Sequence of chain 1.C:
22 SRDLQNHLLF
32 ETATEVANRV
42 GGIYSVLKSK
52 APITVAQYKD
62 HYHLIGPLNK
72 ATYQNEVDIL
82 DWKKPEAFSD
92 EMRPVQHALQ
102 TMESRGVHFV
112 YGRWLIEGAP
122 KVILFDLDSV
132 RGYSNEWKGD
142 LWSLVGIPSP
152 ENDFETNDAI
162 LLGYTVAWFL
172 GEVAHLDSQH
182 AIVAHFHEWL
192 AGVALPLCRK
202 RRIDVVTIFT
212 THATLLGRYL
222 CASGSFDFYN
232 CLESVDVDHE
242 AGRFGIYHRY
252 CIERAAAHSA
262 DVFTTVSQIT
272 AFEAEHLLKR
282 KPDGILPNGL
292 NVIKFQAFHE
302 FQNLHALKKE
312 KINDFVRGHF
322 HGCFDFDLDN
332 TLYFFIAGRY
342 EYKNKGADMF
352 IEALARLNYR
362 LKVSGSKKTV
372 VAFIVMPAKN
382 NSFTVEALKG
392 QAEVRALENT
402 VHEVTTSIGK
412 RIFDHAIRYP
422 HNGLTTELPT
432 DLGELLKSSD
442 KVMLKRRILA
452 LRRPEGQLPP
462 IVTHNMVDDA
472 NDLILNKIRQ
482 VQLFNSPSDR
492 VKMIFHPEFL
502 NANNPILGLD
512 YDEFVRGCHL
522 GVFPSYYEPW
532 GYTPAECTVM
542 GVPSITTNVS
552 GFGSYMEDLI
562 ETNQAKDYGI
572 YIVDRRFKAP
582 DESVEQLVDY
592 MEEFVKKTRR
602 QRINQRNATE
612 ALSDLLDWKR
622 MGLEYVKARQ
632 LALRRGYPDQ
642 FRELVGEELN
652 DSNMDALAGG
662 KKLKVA

The protein below binds the small molecule below.
Small molecule (SMILES): OC[C@H]1O[C@H](O[C@H]2[C@H](O)[C@@H](O)[C@@H](O[C@H]3[C@H](O)[C@@H](O)[C@@H](O)O[C@@H]3CO)O[C@@H]2CO)[C@H](O)[C@@H](O)[C@@H]1O

Binding-site contacts:
Ligand atom O2 contacts residue GLU137 of chain 1.C at 2.8 Å (salt-bridge).
Ligand atom C2 contacts residue TRP138 of chain 1.C at 3.8 Å (hydrophobic).
Ligand atom C6 contacts residue GLY172 of chain 1.C at 3.0 Å.
Ligand atom O3 contacts residue TYR165 of chain 1.C at 3.9 Å.
Ligand atom C5 contacts residue ARG202 of chain 1.C at 3.7 Å.
Ligand atom C5 contacts residue GLY172 of chain 1.C at 3.6 Å.
Ligand atom O6 contacts residue TRP169 of chain 1.C at 4.0 Å.
Ligand atom C1 contacts residue ASP141 of chain 1.C at 3.5 Å.
Ligand atom O3 contacts residue TRP138 of chain 1.C at 2.8 Å (h-bond).
Ligand atom O3 contacts residue HIS176 of chain 1.C at 3.5 Å (h-bond).
Ligand atom C3 contacts residue TRP169 of chain 1.C at 3.9 Å (hydrophobic).
Ligand atom O6 contacts residue ALA168 of chain 1.C at 3.4 Å (h-bond).
Ligand atom O5 contacts residue ASP141 of chain 1.C at 3.9 Å.
Ligand atom C4 contacts residue ARG202 of chain 1.C at 3.2 Å.
Ligand atom O2 contacts residue GLU173 of chain 1.C at 3.0 Å (salt-bridge).
Ligand atom O4 contacts residue GLU137 of chain 1.C at 3.7 Å.
Ligand atom O5 contacts residue TRP169 of chain 1.C at 3.8 Å.
Ligand atom O2 contacts residue TRP138 of chain 1.C at 3.2 Å.
Ligand atom O3 contacts residue ARG202 of chain 1.C at 3.9 Å.
Ligand atom C6 contacts residue ARG202 of chain 1.C at 3.4 Å.
Ligand atom O5 contacts residue GLU173 of chain 1.C at 3.7 Å.
Ligand atom C2 contacts residue ARG202 of chain 1.C at 3.7 Å.
Ligand atom O6 contacts residue GLY172 of chain 1.C at 3.6 Å.
Ligand atom C3 contacts residue TRP138 of chain 1.C at 3.7 Å (hydrophobic).
Ligand atom C4 contacts residue TRP169 of chain 1.C at 4.0 Å (hydrophobic).
Ligand atom O6 contacts residue ARG202 of chain 1.C at 4.1 Å.
Ligand atom C1 contacts residue ARG202 of chain 1.C at 4.0 Å.
Ligand atom C2 contacts residue GLU173 of chain 1.C at 3.3 Å.
Ligand atom O3 contacts residue GLU173 of chain 1.C at 4.1 Å.
Ligand atom C2 contacts residue TYR165 of chain 1.C at 4.1 Å (hydrophobic).
Ligand atom C4 contacts residue HIS176 of chain 1.C at 4.1 Å.
Ligand atom C2 contacts residue ASP141 of chain 1.C at 3.7 Å.
Ligand atom C4 contacts residue GLY172 of chain 1.C at 3.8 Å.
Ligand atom O2 contacts residue TRP169 of chain 1.C at 3.9 Å.
Ligand atom O3 contacts residue TRP169 of chain 1.C at 3.0 Å (h-bond).
Ligand atom C2 contacts residue TRP169 of chain 1.C at 3.6 Å (hydrophobic).
Ligand atom C2 contacts residue GLU137 of chain 1.C at 3.9 Å.
Ligand atom O5 contacts residue ARG202 of chain 1.C at 3.2 Å (salt-bridge).
Ligand atom O5 contacts residue GLY172 of chain 1.C at 3.2 Å.
Ligand atom C3 contacts residue ARG202 of chain 1.C at 3.8 Å.